The small molecule below binds the protein below.
Small molecule (SMILES): CC(=O)N[C@@H]1[C@@H](O)[C@H](O)[C@@H](CO)O[C@H]1O

Binding-site contacts:
Ligand atom C7 contacts residue ASN210 of chain 1.A at 3.3 Å.
Ligand atom O7 contacts residue LYS188 of chain 1.A at 4.3 Å.
Ligand atom N2 contacts residue ASN210 of chain 1.A at 2.6 Å (h-bond).
Ligand atom C4 contacts residue ASN210 of chain 1.A at 4.0 Å.
Ligand atom O6 contacts residue SER190 of chain 1.A at 4.2 Å.
Ligand atom O7 contacts residue SER163 of chain 1.A at 4.3 Å.
Ligand atom C2 contacts residue ASN210 of chain 1.A at 2.1 Å.
Ligand atom C5 contacts residue ASN210 of chain 1.A at 3.6 Å.
Ligand atom C1 contacts residue ASN210 of chain 1.A at 1.4 Å.
Ligand atom C8 contacts residue LYS188 of chain 1.A at 3.9 Å.
Ligand atom O5 contacts residue ASN210 of chain 1.A at 2.4 Å (h-bond).
Ligand atom C8 contacts residue ASN210 of chain 1.A at 4.4 Å.
Ligand atom C3 contacts residue ASN210 of chain 1.A at 3.5 Å.
Ligand atom O7 contacts residue ASN210 of chain 1.A at 3.5 Å (h-bond).
Ligand atom O5 contacts residue SER190 of chain 1.A at 4.4 Å.

Sequence of chain 1.A:
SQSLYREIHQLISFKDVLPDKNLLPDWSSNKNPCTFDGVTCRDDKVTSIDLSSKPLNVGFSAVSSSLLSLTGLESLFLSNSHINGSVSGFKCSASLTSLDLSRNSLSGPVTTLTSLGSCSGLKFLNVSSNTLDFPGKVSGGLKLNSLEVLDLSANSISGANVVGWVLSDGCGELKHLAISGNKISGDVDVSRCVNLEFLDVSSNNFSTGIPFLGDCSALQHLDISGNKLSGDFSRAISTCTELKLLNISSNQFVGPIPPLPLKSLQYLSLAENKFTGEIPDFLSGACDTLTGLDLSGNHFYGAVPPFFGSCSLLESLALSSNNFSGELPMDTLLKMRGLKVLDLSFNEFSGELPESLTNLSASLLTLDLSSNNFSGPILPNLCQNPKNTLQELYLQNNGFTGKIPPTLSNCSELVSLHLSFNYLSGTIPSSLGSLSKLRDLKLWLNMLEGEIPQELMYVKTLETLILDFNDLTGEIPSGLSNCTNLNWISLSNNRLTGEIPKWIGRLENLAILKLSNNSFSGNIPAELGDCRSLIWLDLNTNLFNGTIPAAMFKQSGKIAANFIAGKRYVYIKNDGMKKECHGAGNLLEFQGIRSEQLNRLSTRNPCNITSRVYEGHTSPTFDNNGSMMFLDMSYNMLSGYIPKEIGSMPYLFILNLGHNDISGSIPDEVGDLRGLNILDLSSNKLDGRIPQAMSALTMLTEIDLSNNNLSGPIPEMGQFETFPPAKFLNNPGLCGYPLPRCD